Sequence of chain 1.C:
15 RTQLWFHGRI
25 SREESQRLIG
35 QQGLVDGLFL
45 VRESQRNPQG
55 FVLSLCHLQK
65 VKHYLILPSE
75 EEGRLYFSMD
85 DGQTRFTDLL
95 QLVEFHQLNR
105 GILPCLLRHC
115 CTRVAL

Binding-site contacts:
Ligand atom OD2 contacts residue LYS66 of chain 1.C at 3.3 Å.
Ligand atom ND2 contacts residue LEU69 of chain 1.C at 3.2 Å (h-bond).
Ligand atom CG contacts residue LYS66 of chain 1.C at 3.5 Å.
Ligand atom O contacts residue ARG50 of chain 1.C at 3.0 Å (salt-bridge).
Ligand atom CG contacts residue HIS67 of chain 1.C at 3.6 Å.
Ligand atom CG contacts residue MET83 of chain 1.C at 3.8 Å (hydrophobic).
Ligand atom CD1 contacts residue ARG26 of chain 1.C at 3.7 Å.
Ligand atom CZ contacts residue ASN51 of chain 1.C at 3.8 Å.
Ligand atom OD1 contacts residue LYS66 of chain 1.C at 3.7 Å.
Ligand atom OH contacts residue ASN51 of chain 1.C at 2.9 Å (h-bond).
Ligand atom CG contacts residue LEU69 of chain 1.C at 3.8 Å (hydrophobic).
Ligand atom CZ contacts residue MLA1 of chain 1.R at 3.4 Å.
Ligand atom OD1 contacts residue HIS67 of chain 1.C at 3.8 Å.
Ligand atom ND2 contacts residue MET83 of chain 1.C at 2.7 Å (h-bond).
Ligand atom O contacts residue ARG26 of chain 1.C at 2.6 Å (salt-bridge).
Ligand atom CZ contacts residue LEU69 of chain 1.C at 3.8 Å (hydrophobic).
Ligand atom CE1 contacts residue LEU71 of chain 1.C at 3.6 Å (hydrophobic).
Ligand atom N contacts residue HIS67 of chain 1.C at 2.9 Å (h-bond).
Ligand atom CB contacts residue LYS66 of chain 1.C at 3.8 Å.
Ligand atom CE1 contacts residue MLA1 of chain 1.R at 3.6 Å.
Ligand atom CE2 contacts residue LEU69 of chain 1.C at 3.8 Å (hydrophobic).
Ligand atom OD1 contacts residue LEU69 of chain 1.C at 3.1 Å (h-bond).
Ligand atom O contacts residue TYR68 of chain 1.C at 3.5 Å.
Ligand atom OD1 contacts residue TYR68 of chain 1.C at 3.2 Å.
Ligand atom C contacts residue ARG26 of chain 1.C at 3.8 Å.
Ligand atom CB contacts residue HIS67 of chain 1.C at 3.7 Å.
Ligand atom CA contacts residue HIS67 of chain 1.C at 3.7 Å.
Ligand atom CG contacts residue LEU69 of chain 1.C at 3.7 Å (hydrophobic).
Ligand atom CA contacts residue ARG50 of chain 1.C at 3.6 Å.
Ligand atom OH contacts residue MLA1 of chain 1.R at 2.4 Å (h-bond).
Ligand atom OH contacts residue LEU69 of chain 1.C at 3.8 Å.
Ligand atom CD1 contacts residue LEU69 of chain 1.C at 3.7 Å (hydrophobic).
Ligand atom OD2 contacts residue HIS67 of chain 1.C at 2.7 Å (h-bond).
Ligand atom C contacts residue HIS67 of chain 1.C at 3.8 Å.
Ligand atom OH contacts residue ARG50 of chain 1.C at 3.8 Å.
Ligand atom OH contacts residue SER48 of chain 1.C at 3.6 Å.
Ligand atom CB contacts residue HIS67 of chain 1.C at 3.5 Å.
Ligand atom CA contacts residue HIS67 of chain 1.C at 3.8 Å.
Ligand atom CE2 contacts residue ARG50 of chain 1.C at 3.4 Å.
Ligand atom CE1 contacts residue ARG26 of chain 1.C at 3.8 Å.

A small-molecule ligand and the protein it binds are described below.
Small molecule (SMILES): NC(=O)C[C@@H]1NC(=O)[C@H](CC(=O)O)NC(=O)[C@H](Cc2ccc(O)cc2)NC(=O)CNC(=O)[C@H](CCC(=O)O)NC(=O)[C@H](Cc2ccccc2)NC(=O)[C@@H](N)COCCCCOC[C@@H](C=O)NC1=O